Binding-site contacts:
Ligand atom CA contacts residue ALA2 of chain 15.E at 3.4 Å (hydrophobic).
Ligand atom CB contacts residue ALA2 of chain 15.E at 3.5 Å (hydrophobic).
Ligand atom CB contacts residue ALA2 of chain 15.E at 4.0 Å (hydrophobic).
Ligand atom CD contacts residue VAL4 of chain 15.E at 3.8 Å (hydrophobic).
Ligand atom OE2 contacts residue VAL4 of chain 15.E at 3.6 Å.
Ligand atom CB contacts residue VAL4 of chain 15.E at 4.0 Å (hydrophobic).
Ligand atom CA contacts residue ALA2 of chain 15.E at 3.8 Å (hydrophobic).
Ligand atom CA contacts residue VAL4 of chain 15.E at 4.0 Å (hydrophobic).
Ligand atom CG2 contacts residue ALA2 of chain 15.E at 4.3 Å (hydrophobic).
Ligand atom O contacts residue VAL4 of chain 15.E at 4.4 Å.
Ligand atom O contacts residue VAL4 of chain 15.E at 4.2 Å.
Ligand atom C contacts residue GLN3 of chain 15.E at 3.8 Å.
Ligand atom N contacts residue VAL4 of chain 15.E at 4.1 Å.
Ligand atom CA contacts residue GLN3 of chain 15.E at 4.3 Å.
Ligand atom O contacts residue GLN3 of chain 15.E at 3.0 Å (h-bond).
Ligand atom C contacts residue VAL4 of chain 15.E at 4.5 Å (hydrophobic).
Ligand atom CG2 contacts residue SER5 of chain 15.E at 3.2 Å.
Ligand atom N contacts residue GLN3 of chain 15.E at 4.5 Å.
Ligand atom C contacts residue VAL4 of chain 15.E at 4.4 Å (hydrophobic).
Ligand atom OE1 contacts residue VAL4 of chain 15.E at 3.3 Å (h-bond).
Ligand atom N contacts residue VAL4 of chain 15.E at 3.0 Å (h-bond).
Ligand atom CG2 contacts residue VAL4 of chain 15.E at 3.4 Å (hydrophobic).
Ligand atom CA contacts residue VAL4 of chain 15.E at 3.5 Å (hydrophobic).
Ligand atom N contacts residue ALA2 of chain 15.E at 4.3 Å.
Ligand atom CB contacts residue GLN3 of chain 15.E at 3.6 Å.
Ligand atom C contacts residue VAL4 of chain 15.E at 3.5 Å (hydrophobic).
Ligand atom C contacts residue ALA2 of chain 15.E at 4.2 Å (hydrophobic).
Ligand atom OG contacts residue GLN3 of chain 15.E at 3.3 Å (h-bond).
Ligand atom CG1 contacts residue GLN3 of chain 15.E at 3.0 Å.
Ligand atom N contacts residue ALA2 of chain 15.E at 2.8 Å (h-bond).
Ligand atom C contacts residue ALA2 of chain 15.E at 3.6 Å (hydrophobic).
Ligand atom CB contacts residue GLN3 of chain 15.E at 4.1 Å.
Ligand atom CG2 contacts residue GLN3 of chain 15.E at 3.9 Å.
Ligand atom CB contacts residue VAL4 of chain 15.E at 4.2 Å (hydrophobic).

A small-molecule ligand and the protein it binds are described below.
Small molecule (SMILES): CC[C@H](C)[C@H](N)C(=O)N[C@@H](CO)C(=O)N[C@@H](CCC(=O)O)C(=O)N[C@H](C=O)C(C)C

Sequence of chain 15.E:
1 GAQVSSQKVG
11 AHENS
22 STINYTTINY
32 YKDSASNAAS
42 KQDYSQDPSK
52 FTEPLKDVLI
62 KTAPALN